Binding-site contacts:
Ligand atom C02 contacts residue CYS129 of chain 2.A at 3.2 Å (hydrophobic).
Ligand atom S01 contacts residue LEU130 of chain 2.A at 3.6 Å.
Ligand atom C02 contacts residue CYS135 of chain 2.B at 3.2 Å (hydrophobic).
Ligand atom S03 contacts residue CYS135 of chain 2.B at 2.1 Å (h-bond).
Ligand atom S01 contacts residue CYS135 of chain 2.B at 3.6 Å.
Ligand atom S03 contacts residue ILE131 of chain 2.B at 3.6 Å.
Ligand atom C02 contacts residue LEU130 of chain 2.A at 3.8 Å (hydrophobic).
Ligand atom S03 contacts residue VAL126 of chain 2.A at 3.6 Å.
Ligand atom S01 contacts residue TYR38 of chain 2.A at 4.1 Å.
Ligand atom C02 contacts residue VAL126 of chain 2.A at 3.7 Å (hydrophobic).
Ligand atom S01 contacts residue CYS129 of chain 2.A at 2.1 Å (h-bond).
Ligand atom S03 contacts residue CYS129 of chain 2.A at 3.5 Å (h-bond).

A protein and the small-molecule ligand that binds it are described below.
Small molecule (SMILES): CS(=O)(=O)SCSS(C)(=O)=O

Sequence of chain 2.A:
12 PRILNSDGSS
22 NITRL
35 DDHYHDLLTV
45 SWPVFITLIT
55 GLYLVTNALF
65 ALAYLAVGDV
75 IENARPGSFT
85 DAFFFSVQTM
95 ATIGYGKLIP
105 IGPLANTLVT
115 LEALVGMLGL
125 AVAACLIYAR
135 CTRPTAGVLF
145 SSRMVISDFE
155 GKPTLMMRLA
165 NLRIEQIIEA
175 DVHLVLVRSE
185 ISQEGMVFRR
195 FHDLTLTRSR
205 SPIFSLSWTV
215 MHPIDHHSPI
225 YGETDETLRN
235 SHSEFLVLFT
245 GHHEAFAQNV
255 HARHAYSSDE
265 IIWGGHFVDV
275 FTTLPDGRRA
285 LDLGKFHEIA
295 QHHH

Sequence of chain 2.B:
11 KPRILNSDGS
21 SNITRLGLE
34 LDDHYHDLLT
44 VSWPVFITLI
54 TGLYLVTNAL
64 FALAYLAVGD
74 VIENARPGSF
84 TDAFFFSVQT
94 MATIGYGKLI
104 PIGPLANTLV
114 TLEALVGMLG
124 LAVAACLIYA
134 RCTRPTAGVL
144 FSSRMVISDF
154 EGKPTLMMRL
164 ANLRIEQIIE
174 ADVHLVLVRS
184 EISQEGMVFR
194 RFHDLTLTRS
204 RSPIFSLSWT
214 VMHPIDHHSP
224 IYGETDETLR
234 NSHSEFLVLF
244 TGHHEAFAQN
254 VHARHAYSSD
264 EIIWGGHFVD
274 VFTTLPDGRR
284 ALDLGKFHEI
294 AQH